A small-molecule ligand and the protein it binds are described below.
Small molecule (SMILES): CC(=O)N[C@@H]1[C@@H](O)[C@H](O)[C@@H](CO)O[C@H]1O

Sequence of chain 1.C:
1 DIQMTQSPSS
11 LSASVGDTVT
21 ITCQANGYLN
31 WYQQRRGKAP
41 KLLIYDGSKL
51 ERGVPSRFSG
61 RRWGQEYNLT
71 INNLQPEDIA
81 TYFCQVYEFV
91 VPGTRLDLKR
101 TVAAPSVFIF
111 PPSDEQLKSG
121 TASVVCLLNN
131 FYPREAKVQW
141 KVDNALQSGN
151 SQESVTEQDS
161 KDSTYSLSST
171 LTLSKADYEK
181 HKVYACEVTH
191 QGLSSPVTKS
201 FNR

Sequence of chain 1.A:
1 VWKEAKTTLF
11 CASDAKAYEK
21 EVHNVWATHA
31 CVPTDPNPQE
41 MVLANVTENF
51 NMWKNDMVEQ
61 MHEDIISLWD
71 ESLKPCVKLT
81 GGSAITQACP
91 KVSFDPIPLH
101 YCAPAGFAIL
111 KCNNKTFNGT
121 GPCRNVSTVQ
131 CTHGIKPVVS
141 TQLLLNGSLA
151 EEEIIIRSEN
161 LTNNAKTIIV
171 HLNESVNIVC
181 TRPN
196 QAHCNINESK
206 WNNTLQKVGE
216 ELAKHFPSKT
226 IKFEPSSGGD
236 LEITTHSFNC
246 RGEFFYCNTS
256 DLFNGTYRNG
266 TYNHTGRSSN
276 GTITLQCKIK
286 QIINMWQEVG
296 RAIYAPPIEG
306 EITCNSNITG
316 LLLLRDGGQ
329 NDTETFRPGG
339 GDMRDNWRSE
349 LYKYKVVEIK

Binding-site contacts:
Ligand atom C2 contacts residue ASN160 of chain 1.A at 2.5 Å.
Ligand atom C6 contacts residue GLY27 of chain 1.C at 4.1 Å.
Ligand atom O6 contacts residue TYR28 of chain 1.C at 3.5 Å (h-bond).
Ligand atom C7 contacts residue GLU159 of chain 1.A at 4.3 Å.
Ligand atom O6 contacts residue ASN26 of chain 1.C at 4.0 Å.
Ligand atom C1 contacts residue TYR28 of chain 1.C at 4.5 Å (hydrophobic).
Ligand atom O7 contacts residue ASN160 of chain 1.A at 3.5 Å (h-bond).
Ligand atom O5 contacts residue TYR87 of chain 1.C at 3.2 Å (h-bond).
Ligand atom C1 contacts residue TYR87 of chain 1.C at 4.3 Å (hydrophobic).
Ligand atom C3 contacts residue ASN160 of chain 1.A at 3.8 Å.
Ligand atom C4 contacts residue ASN160 of chain 1.A at 4.3 Å.
Ligand atom C6 contacts residue TYR87 of chain 1.C at 3.2 Å (hydrophobic).
Ligand atom C5 contacts residue TYR87 of chain 1.C at 3.8 Å (hydrophobic).
Ligand atom C2 contacts residue TYR28 of chain 1.C at 4.1 Å (hydrophobic).
Ligand atom C6 contacts residue TYR28 of chain 1.C at 3.8 Å (hydrophobic).
Ligand atom O6 contacts residue TYR87 of chain 1.C at 4.5 Å.
Ligand atom C4 contacts residue TYR28 of chain 1.C at 3.9 Å (hydrophobic).
Ligand atom O7 contacts residue GLU159 of chain 1.A at 3.3 Å (salt-bridge).
Ligand atom C7 contacts residue ASN160 of chain 1.A at 3.6 Å.
Ligand atom O6 contacts residue GLY27 of chain 1.C at 3.2 Å.
Ligand atom C5 contacts residue TYR28 of chain 1.C at 4.1 Å (hydrophobic).
Ligand atom N2 contacts residue ASN160 of chain 1.A at 2.9 Å (h-bond).
Ligand atom C5 contacts residue ASN160 of chain 1.A at 3.6 Å.
Ligand atom C1 contacts residue ASN160 of chain 1.A at 1.4 Å.
Ligand atom O5 contacts residue ASN160 of chain 1.A at 2.4 Å (h-bond).
Ligand atom O5 contacts residue TYR28 of chain 1.C at 3.8 Å.
Ligand atom C3 contacts residue TYR28 of chain 1.C at 4.4 Å (hydrophobic).